Sequence of chain 1.A:
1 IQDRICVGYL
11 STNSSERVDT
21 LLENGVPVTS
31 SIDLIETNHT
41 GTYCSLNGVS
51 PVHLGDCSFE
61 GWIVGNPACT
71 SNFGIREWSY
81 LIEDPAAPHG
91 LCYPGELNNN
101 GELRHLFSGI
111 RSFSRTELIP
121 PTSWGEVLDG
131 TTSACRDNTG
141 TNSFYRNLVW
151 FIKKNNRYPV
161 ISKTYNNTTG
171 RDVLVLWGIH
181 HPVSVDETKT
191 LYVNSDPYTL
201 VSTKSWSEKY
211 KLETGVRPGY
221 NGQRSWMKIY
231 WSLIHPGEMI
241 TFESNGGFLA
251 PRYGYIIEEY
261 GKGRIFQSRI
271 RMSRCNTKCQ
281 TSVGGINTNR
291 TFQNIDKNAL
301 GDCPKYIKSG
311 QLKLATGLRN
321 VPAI

Binding-site contacts:
Ligand atom O1B contacts residue SER133 of chain 1.A at 3.6 Å.
Ligand atom C10 contacts residue THR131 of chain 1.A at 3.5 Å.
Ligand atom C11 contacts residue TRP150 of chain 1.A at 3.5 Å (hydrophobic).
Ligand atom O8 contacts residue TRP150 of chain 1.A at 4.1 Å.
Ligand atom O9 contacts residue TYR93 of chain 1.A at 3.1 Å (h-bond).
Ligand atom C1 contacts residue THR132 of chain 1.A at 3.6 Å.
Ligand atom O1B contacts residue GLN223 of chain 1.A at 2.7 Å (h-bond).
Ligand atom C9 contacts residue SER225 of chain 1.A at 4.1 Å.
Ligand atom C9 contacts residue TYR93 of chain 1.A at 3.5 Å (hydrophobic).
Ligand atom C7 contacts residue TRP150 of chain 1.A at 3.8 Å (hydrophobic).
Ligand atom O9 contacts residue SER225 of chain 1.A at 3.0 Å (h-bond).
Ligand atom C9 contacts residue HIS180 of chain 1.A at 4.1 Å.
Ligand atom O4 contacts residue GLN223 of chain 1.A at 3.5 Å (h-bond).
Ligand atom C8 contacts residue GLN223 of chain 1.A at 3.3 Å.
Ligand atom C2 contacts residue GLN223 of chain 1.A at 3.7 Å.
Ligand atom O6 contacts residue GLU187 of chain 1.A at 4.1 Å.
Ligand atom C1 contacts residue SER133 of chain 1.A at 4.0 Å.
Ligand atom C11 contacts residue THR131 of chain 1.A at 3.4 Å.
Ligand atom O8 contacts residue GLN223 of chain 1.A at 2.5 Å (h-bond).
Ligand atom O1A contacts residue SER133 of chain 1.A at 3.5 Å (h-bond).
Ligand atom C11 contacts residue GLY130 of chain 1.A at 3.5 Å.
Ligand atom O10 contacts residue LEU191 of chain 1.A at 3.0 Å.
Ligand atom O1B contacts residue THR132 of chain 1.A at 2.6 Å (h-bond).
Ligand atom O4 contacts residue THR131 of chain 1.A at 3.9 Å.
Ligand atom O9 contacts residue HIS180 of chain 1.A at 3.7 Å.
Ligand atom O6 contacts residue GLN223 of chain 1.A at 3.5 Å (h-bond).
Ligand atom C10 contacts residue TRP150 of chain 1.A at 3.8 Å (hydrophobic).
Ligand atom C8 contacts residue TYR93 of chain 1.A at 3.5 Å (hydrophobic).
Ligand atom C6 contacts residue GLN223 of chain 1.A at 4.0 Å.
Ligand atom C4 contacts residue THR131 of chain 1.A at 3.9 Å.
Ligand atom N5 contacts residue TRP150 of chain 1.A at 4.0 Å.
Ligand atom C10 contacts residue LEU191 of chain 1.A at 4.1 Å (hydrophobic).
Ligand atom C9 contacts residue LEU191 of chain 1.A at 4.0 Å (hydrophobic).
Ligand atom O8 contacts residue TYR93 of chain 1.A at 2.4 Å (h-bond).
Ligand atom O7 contacts residue LEU191 of chain 1.A at 3.8 Å.
Ligand atom O1A contacts residue THR132 of chain 1.A at 4.0 Å.
Ligand atom C5 contacts residue THR131 of chain 1.A at 3.9 Å.
Ligand atom N5 contacts residue THR131 of chain 1.A at 2.7 Å (h-bond).
Ligand atom C6 contacts residue GLU187 of chain 1.A at 4.0 Å.
Ligand atom C1 contacts residue GLN223 of chain 1.A at 3.5 Å.

The small molecule below binds the protein below.
Small molecule (SMILES): CC(=O)N[C@H]1[C@H]([C@H](O)[C@H](O)CO)O[C@@](O[C@@H]2[C@@H](O)[C@H](O)O[C@H](CO)[C@@H]2O)(C(=O)O)C[C@@H]1O